Sequence of chain 3.E:
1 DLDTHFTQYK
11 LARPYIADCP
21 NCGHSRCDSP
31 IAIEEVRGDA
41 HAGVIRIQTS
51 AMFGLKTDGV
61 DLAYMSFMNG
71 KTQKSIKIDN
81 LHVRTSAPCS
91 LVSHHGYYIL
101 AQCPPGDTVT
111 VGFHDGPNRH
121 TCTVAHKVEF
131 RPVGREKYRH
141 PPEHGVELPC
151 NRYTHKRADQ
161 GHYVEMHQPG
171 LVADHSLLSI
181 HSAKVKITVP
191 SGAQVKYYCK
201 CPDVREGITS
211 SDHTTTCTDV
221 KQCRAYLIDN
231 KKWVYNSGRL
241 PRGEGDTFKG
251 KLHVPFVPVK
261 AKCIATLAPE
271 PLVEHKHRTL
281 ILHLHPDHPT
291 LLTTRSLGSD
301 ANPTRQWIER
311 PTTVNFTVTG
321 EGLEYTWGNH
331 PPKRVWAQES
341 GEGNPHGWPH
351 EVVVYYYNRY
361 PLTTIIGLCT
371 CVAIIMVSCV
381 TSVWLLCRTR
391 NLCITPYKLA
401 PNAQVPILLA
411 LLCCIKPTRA

This protein binds this small molecule.
Small molecule (SMILES): CC(=O)N[C@@H]1[C@@H](O)[C@H](O)[C@@H](CO)O[C@H]1O

Binding-site contacts:
Ligand atom O7 contacts residue ASN315 of chain 3.E at 4.2 Å.
Ligand atom C4 contacts residue ASN315 of chain 3.E at 4.3 Å.
Ligand atom C8 contacts residue ASN315 of chain 3.E at 3.5 Å.
Ligand atom C1 contacts residue VAL314 of chain 3.E at 4.4 Å (hydrophobic).
Ligand atom O5 contacts residue THR313 of chain 3.E at 4.3 Å.
Ligand atom N2 contacts residue ASN315 of chain 3.E at 2.8 Å (h-bond).
Ligand atom O5 contacts residue ASN315 of chain 3.E at 2.4 Å (h-bond).
Ligand atom C3 contacts residue ASN315 of chain 3.E at 3.8 Å.
Ligand atom C8 contacts residue ILE281 of chain 3.E at 4.5 Å (hydrophobic).
Ligand atom O5 contacts residue VAL314 of chain 3.E at 3.8 Å.
Ligand atom C6 contacts residue THR313 of chain 3.E at 4.5 Å.
Ligand atom C6 contacts residue ASN315 of chain 3.E at 4.5 Å.
Ligand atom C5 contacts residue ASN315 of chain 3.E at 3.7 Å.
Ligand atom C1 contacts residue ASN315 of chain 3.E at 1.4 Å.
Ligand atom C2 contacts residue ASN315 of chain 3.E at 2.5 Å.
Ligand atom C7 contacts residue ASN315 of chain 3.E at 3.3 Å.